The small molecule below binds the protein below.
Small molecule (SMILES): N=c1ccn([C@H]2C[C@H](O[P](=O)(O)OC[C@H]3O[C@@H](n4cnc5c(=O)nc(N)[nH]c54)C[C@@H]3O[P](=O)(O)OC[C@H]3O[C@@H](n4cnc5c(N)ncnc54)C[C@@H]3O)[C@@H](COP(=O)=O)O2)c(=O)[nH]1

Sequence of chain 28.A:
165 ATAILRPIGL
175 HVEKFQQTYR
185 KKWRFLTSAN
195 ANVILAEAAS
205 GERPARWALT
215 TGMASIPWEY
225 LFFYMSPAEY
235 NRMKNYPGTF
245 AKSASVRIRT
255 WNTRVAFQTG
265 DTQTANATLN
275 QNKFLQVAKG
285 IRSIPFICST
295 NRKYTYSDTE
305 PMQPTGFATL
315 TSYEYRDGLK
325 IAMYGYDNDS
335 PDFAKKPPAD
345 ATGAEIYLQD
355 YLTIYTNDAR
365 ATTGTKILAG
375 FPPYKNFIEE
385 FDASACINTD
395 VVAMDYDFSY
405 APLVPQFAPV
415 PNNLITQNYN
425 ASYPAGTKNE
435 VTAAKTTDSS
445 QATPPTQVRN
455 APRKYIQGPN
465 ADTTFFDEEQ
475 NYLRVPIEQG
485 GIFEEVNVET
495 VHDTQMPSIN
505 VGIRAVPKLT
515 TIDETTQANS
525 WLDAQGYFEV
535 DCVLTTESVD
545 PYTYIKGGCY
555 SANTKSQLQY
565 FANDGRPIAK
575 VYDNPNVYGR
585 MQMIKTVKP

Binding-site contacts:
Ligand atom C1' contacts residue DG3 of chain 28.C at 3.7 Å.
Ligand atom C2 contacts residue DG3 of chain 28.C at 3.4 Å.
Ligand atom C5' contacts residue PHE402 of chain 28.A at 3.4 Å (hydrophobic).
Ligand atom C5' contacts residue SER403 of chain 28.A at 3.2 Å.
Ligand atom N1 contacts residue DG3 of chain 28.C at 3.5 Å.
Ligand atom OP2 contacts residue HIS496 of chain 28.A at 2.9 Å (h-bond).
Ligand atom O3' contacts residue SER403 of chain 28.A at 3.5 Å.
Ligand atom C1' contacts residue SER403 of chain 28.A at 3.2 Å.
Ligand atom O6 contacts residue DG3 of chain 28.C at 3.5 Å.
Ligand atom N3 contacts residue DG3 of chain 28.C at 3.4 Å.
Ligand atom C4 contacts residue GLU493 of chain 28.A at 3.4 Å.
Ligand atom N1 contacts residue TYR404 of chain 28.A at 3.6 Å.
Ligand atom N4 contacts residue GLU489 of chain 28.A at 3.7 Å.
Ligand atom O6 contacts residue DG4 of chain 28.C at 3.5 Å (h-bond).
Ligand atom C6 contacts residue VAL495 of chain 28.A at 3.7 Å (hydrophobic).
Ligand atom O4' contacts residue DG3 of chain 28.C at 3.2 Å (h-bond).
Ligand atom O5' contacts residue SER403 of chain 28.A at 3.1 Å (h-bond).
Ligand atom C5 contacts residue VAL495 of chain 28.A at 3.0 Å (hydrophobic).
Ligand atom N4 contacts residue GLU493 of chain 28.A at 2.6 Å (salt-bridge).
Ligand atom C6 contacts residue DG3 of chain 28.C at 3.5 Å.
Ligand atom C2' contacts residue THR494 of chain 28.A at 3.3 Å.
Ligand atom C5' contacts residue ASP401 of chain 28.A at 3.5 Å.
Ligand atom C2 contacts residue TYR404 of chain 28.A at 3.6 Å (hydrophobic).
Ligand atom O3' contacts residue ASP401 of chain 28.A at 3.5 Å.
Ligand atom C4 contacts residue PHE487 of chain 28.A at 3.7 Å (hydrophobic).
Ligand atom C5 contacts residue DG3 of chain 28.C at 3.4 Å.
Ligand atom N4 contacts residue PHE487 of chain 28.A at 2.9 Å (h-bond).
Ligand atom N2 contacts residue DG3 of chain 28.C at 3.5 Å (h-bond).
Ligand atom C4 contacts residue VAL495 of chain 28.A at 3.1 Å (hydrophobic).
Ligand atom N4 contacts residue VAL495 of chain 28.A at 3.1 Å.
Ligand atom C6 contacts residue TYR404 of chain 28.A at 3.6 Å (hydrophobic).
Ligand atom C8 contacts residue DG3 of chain 28.C at 3.6 Å.
Ligand atom N3 contacts residue GLU493 of chain 28.A at 3.5 Å (salt-bridge).
Ligand atom C4 contacts residue DG3 of chain 28.C at 3.5 Å.
Ligand atom O4' contacts residue SER403 of chain 28.A at 3.3 Å (h-bond).
Ligand atom O4' contacts residue ASP401 of chain 28.A at 3.2 Å (salt-bridge).
Ligand atom C4' contacts residue ASP401 of chain 28.A at 3.5 Å.
Ligand atom O5' contacts residue ASP401 of chain 28.A at 3.7 Å.
Ligand atom O3' contacts residue HIS496 of chain 28.A at 3.7 Å.
Ligand atom N9 contacts residue DG3 of chain 28.C at 3.6 Å.